The small molecule below binds the protein below.
Small molecule (SMILES): CC(=O)N[C@@H]1[C@@H](O)[C@H](O)[C@@H](CO)O[C@H]1O

Binding-site contacts:
Ligand atom N2 contacts residue THR186 of chain 1.B at 4.3 Å.
Ligand atom C5 contacts residue ASN185 of chain 1.B at 3.5 Å.
Ligand atom C1 contacts residue ASN185 of chain 1.B at 1.4 Å.
Ligand atom C4 contacts residue ASN185 of chain 1.B at 4.3 Å.
Ligand atom C3 contacts residue ASN185 of chain 1.B at 3.9 Å.
Ligand atom C1 contacts residue GLN208 of chain 1.B at 4.4 Å.
Ligand atom O5 contacts residue GLN208 of chain 1.B at 4.5 Å.
Ligand atom N2 contacts residue ASN185 of chain 1.B at 3.0 Å (h-bond).
Ligand atom C7 contacts residue ASN185 of chain 1.B at 3.9 Å.
Ligand atom O5 contacts residue ASN185 of chain 1.B at 2.3 Å (h-bond).
Ligand atom O7 contacts residue ASN185 of chain 1.B at 4.0 Å.
Ligand atom O6 contacts residue ASN185 of chain 1.B at 4.2 Å.
Ligand atom C2 contacts residue ASN185 of chain 1.B at 2.7 Å.

Sequence of chain 1.B:
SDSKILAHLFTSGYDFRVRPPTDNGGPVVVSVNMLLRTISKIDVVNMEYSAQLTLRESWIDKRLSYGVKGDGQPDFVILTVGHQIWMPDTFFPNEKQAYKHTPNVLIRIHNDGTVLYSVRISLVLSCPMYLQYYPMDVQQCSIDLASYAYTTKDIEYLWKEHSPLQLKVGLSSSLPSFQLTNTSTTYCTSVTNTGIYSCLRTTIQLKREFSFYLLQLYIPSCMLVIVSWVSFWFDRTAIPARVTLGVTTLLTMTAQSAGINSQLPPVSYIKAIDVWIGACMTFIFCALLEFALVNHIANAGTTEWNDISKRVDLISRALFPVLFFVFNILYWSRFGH